Sequence of chain 2.B:
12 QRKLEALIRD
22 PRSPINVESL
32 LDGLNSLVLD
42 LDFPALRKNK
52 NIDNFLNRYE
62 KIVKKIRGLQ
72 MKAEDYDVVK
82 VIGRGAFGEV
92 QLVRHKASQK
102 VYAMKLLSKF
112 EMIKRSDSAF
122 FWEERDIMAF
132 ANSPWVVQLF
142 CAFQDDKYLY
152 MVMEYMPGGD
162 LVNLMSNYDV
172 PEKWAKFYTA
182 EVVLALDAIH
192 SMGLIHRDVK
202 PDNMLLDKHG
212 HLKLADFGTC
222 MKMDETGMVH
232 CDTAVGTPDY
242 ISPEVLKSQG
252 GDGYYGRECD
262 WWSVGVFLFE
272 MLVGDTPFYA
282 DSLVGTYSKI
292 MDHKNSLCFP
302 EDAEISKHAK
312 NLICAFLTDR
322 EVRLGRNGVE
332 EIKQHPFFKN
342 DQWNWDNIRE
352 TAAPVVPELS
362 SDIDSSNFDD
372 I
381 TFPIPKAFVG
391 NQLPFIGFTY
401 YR

The protein below binds the small molecule below.
Small molecule (SMILES): O=S(=O)(c1cccc2cnccc12)N1CCCNCC1

Binding-site contacts:
Ligand atom C15 contacts residue PHE369 of chain 2.B at 3.6 Å (hydrophobic).
Ligand atom C21 contacts residue ASP217 of chain 2.B at 3.8 Å.
Ligand atom N17 contacts residue ASP203 of chain 2.B at 3.2 Å (salt-bridge).
Ligand atom C16 contacts residue ASP161 of chain 2.B at 3.3 Å.
Ligand atom O2 contacts residue PHE88 of chain 2.B at 3.0 Å.
Ligand atom C10 contacts residue LEU206 of chain 2.B at 3.6 Å (hydrophobic).
Ligand atom C14 contacts residue LEU206 of chain 2.B at 3.9 Å (hydrophobic).
Ligand atom N13 contacts residue TYR156 of chain 2.B at 3.8 Å.
Ligand atom C15 contacts residue LEU206 of chain 2.B at 3.8 Å (hydrophobic).
Ligand atom C22 contacts residue ASP217 of chain 2.B at 3.4 Å.
Ligand atom C20 contacts residue PHE369 of chain 2.B at 3.9 Å (hydrophobic).
Ligand atom C6 contacts residue ASP217 of chain 2.B at 3.8 Å.
Ligand atom C20 contacts residue ASP161 of chain 2.B at 3.7 Å.
Ligand atom O1 contacts residue ILE83 of chain 2.B at 3.4 Å (h-bond).
Ligand atom C8 contacts residue MET154 of chain 2.B at 3.7 Å (hydrophobic).
Ligand atom C12 contacts residue MET157 of chain 2.B at 3.8 Å (hydrophobic).
Ligand atom O2 contacts residue GLY84 of chain 2.B at 4.0 Å.
Ligand atom C7 contacts residue MET154 of chain 2.B at 3.7 Å (hydrophobic).
Ligand atom C8 contacts residue LEU206 of chain 2.B at 3.9 Å (hydrophobic).
Ligand atom C12 contacts residue ILE83 of chain 2.B at 3.7 Å (hydrophobic).
Ligand atom C14 contacts residue MET157 of chain 2.B at 3.7 Å (hydrophobic).
Ligand atom C11 contacts residue ILE83 of chain 2.B at 3.8 Å (hydrophobic).
Ligand atom C7 contacts residue ALA216 of chain 2.B at 3.8 Å (hydrophobic).
Ligand atom C12 contacts residue PHE369 of chain 2.B at 3.6 Å (hydrophobic).
Ligand atom C12 contacts residue TYR156 of chain 2.B at 3.9 Å (hydrophobic).
Ligand atom C20 contacts residue ILE83 of chain 2.B at 3.5 Å (hydrophobic).
Ligand atom C14 contacts residue ALA104 of chain 2.B at 3.5 Å (hydrophobic).
Ligand atom C5 contacts residue VAL91 of chain 2.B at 3.9 Å (hydrophobic).
Ligand atom C14 contacts residue GLU155 of chain 2.B at 3.5 Å.
Ligand atom C22 contacts residue ASP203 of chain 2.B at 3.6 Å.
Ligand atom O1 contacts residue VAL91 of chain 2.B at 3.7 Å.
Ligand atom C9 contacts residue LEU206 of chain 2.B at 3.5 Å (hydrophobic).
Ligand atom N17 contacts residue ASP161 of chain 2.B at 3.0 Å (salt-bridge).
Ligand atom C21 contacts residue ASP203 of chain 2.B at 3.1 Å.
Ligand atom N13 contacts residue ALA104 of chain 2.B at 3.6 Å.
Ligand atom C21 contacts residue PHE88 of chain 2.B at 3.4 Å (hydrophobic).
Ligand atom O2 contacts residue VAL91 of chain 2.B at 3.3 Å.
Ligand atom N13 contacts residue MET157 of chain 2.B at 2.9 Å (h-bond).
Ligand atom O1 contacts residue GLY84 of chain 2.B at 3.5 Å.
Ligand atom C11 contacts residue PHE369 of chain 2.B at 3.8 Å (hydrophobic).